Sequence of chain 1.B:
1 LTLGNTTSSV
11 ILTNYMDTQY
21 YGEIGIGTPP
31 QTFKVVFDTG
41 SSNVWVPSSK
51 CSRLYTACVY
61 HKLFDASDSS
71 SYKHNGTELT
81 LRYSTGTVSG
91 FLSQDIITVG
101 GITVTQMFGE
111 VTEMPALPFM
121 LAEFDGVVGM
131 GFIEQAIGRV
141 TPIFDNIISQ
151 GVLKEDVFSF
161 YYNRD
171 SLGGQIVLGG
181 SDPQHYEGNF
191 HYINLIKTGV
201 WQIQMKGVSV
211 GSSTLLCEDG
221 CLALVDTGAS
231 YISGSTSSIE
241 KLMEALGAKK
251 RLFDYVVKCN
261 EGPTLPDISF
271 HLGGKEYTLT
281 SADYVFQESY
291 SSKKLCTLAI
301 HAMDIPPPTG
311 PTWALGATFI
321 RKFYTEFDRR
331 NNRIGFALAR

Binding-site contacts:
Ligand atom O7 contacts residue ASN75 of chain 1.B at 3.5 Å (h-bond).
Ligand atom N2 contacts residue ASN75 of chain 1.B at 2.9 Å (h-bond).
Ligand atom O7 contacts residue HIS74 of chain 1.B at 3.6 Å (h-bond).
Ligand atom C7 contacts residue ASN75 of chain 1.B at 3.6 Å.
Ligand atom C1 contacts residue ASN75 of chain 1.B at 1.5 Å.
Ligand atom C3 contacts residue ASN75 of chain 1.B at 3.8 Å.
Ligand atom C2 contacts residue ASN75 of chain 1.B at 2.5 Å.
Ligand atom C1 contacts residue THR77 of chain 1.B at 4.4 Å.
Ligand atom O5 contacts residue ASN75 of chain 1.B at 2.4 Å (h-bond).
Ligand atom C4 contacts residue ASN75 of chain 1.B at 4.3 Å.
Ligand atom O5 contacts residue MET107 of chain 1.B at 4.5 Å.
Ligand atom C5 contacts residue ASN75 of chain 1.B at 3.7 Å.

The protein below binds the small molecule below.
Small molecule (SMILES): CC(=O)N[C@@H]1[C@@H](O)[C@H](O)[C@@H](CO)O[C@H]1O